Sequence of chain 3.D:
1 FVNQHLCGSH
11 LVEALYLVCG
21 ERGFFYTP

Binding-site contacts:
Ligand atom O4 contacts residue ILE10 of chain 3.C at 3.6 Å.
Ligand atom O1' contacts residue ALA14 of chain 3.D at 4.1 Å.
Ligand atom C1' contacts residue HBD1 of chain 3.I at 3.6 Å.
Ligand atom O1' contacts residue HIS10 of chain 3.D at 3.6 Å.
Ligand atom C3 contacts residue LEU11 of chain 3.D at 3.7 Å (hydrophobic).
Ligand atom C5 contacts residue CYS11 of chain 3.C at 3.3 Å (hydrophobic).
Ligand atom O4 contacts residue CYS6 of chain 3.C at 2.7 Å (h-bond).
Ligand atom C1' contacts residue HIS5 of chain 1.D at 4.4 Å.
Ligand atom C4 contacts residue CYS6 of chain 3.C at 3.6 Å (hydrophobic).
Ligand atom C2 contacts residue HIS10 of chain 3.D at 4.3 Å.
Ligand atom C5 contacts residue LEU16 of chain 3.C at 4.4 Å (hydrophobic).
Ligand atom C4 contacts residue LEU11 of chain 3.D at 4.3 Å (hydrophobic).
Ligand atom O4 contacts residue SER9 of chain 3.C at 3.6 Å (h-bond).
Ligand atom C4 contacts residue HIS5 of chain 1.D at 3.9 Å.
Ligand atom N1' contacts residue HBD1 of chain 3.I at 3.9 Å.
Ligand atom C1 contacts residue HIS5 of chain 1.D at 3.8 Å.
Ligand atom O4 contacts residue CYS11 of chain 3.C at 2.9 Å (h-bond).
Ligand atom C2 contacts residue LEU11 of chain 3.D at 4.1 Å (hydrophobic).
Ligand atom C2 contacts residue HIS5 of chain 1.D at 4.0 Å.
Ligand atom N1' contacts residue HIS5 of chain 1.D at 4.4 Å.
Ligand atom O1' contacts residue HBD1 of chain 3.I at 2.5 Å (h-bond).
Ligand atom C3 contacts residue HIS5 of chain 1.D at 3.9 Å.
Ligand atom C2 contacts residue LEU6 of chain 1.D at 4.1 Å (hydrophobic).
Ligand atom C3 contacts residue CYS6 of chain 3.C at 3.5 Å (hydrophobic).
Ligand atom C4 contacts residue CYS11 of chain 3.C at 3.8 Å (hydrophobic).
Ligand atom C6 contacts residue HIS5 of chain 1.D at 3.5 Å.
Ligand atom C1' contacts residue ALA14 of chain 3.D at 4.2 Å (hydrophobic).
Ligand atom C5 contacts residue HIS5 of chain 1.D at 3.7 Å.
Ligand atom C3 contacts residue LEU6 of chain 1.D at 4.3 Å (hydrophobic).
Ligand atom C6 contacts residue LEU16 of chain 3.C at 4.4 Å (hydrophobic).
Ligand atom N1' contacts residue ALA14 of chain 3.D at 4.5 Å.
Ligand atom C6 contacts residue CYS11 of chain 3.C at 4.1 Å (hydrophobic).

The protein below binds the small molecule below.
Small molecule (SMILES): NC(=O)c1ccc(O)cc1

Sequence of chain 1.D:
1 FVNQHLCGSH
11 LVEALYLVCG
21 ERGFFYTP

Sequence of chain 3.C:
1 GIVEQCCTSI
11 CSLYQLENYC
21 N